Binding-site contacts:
Ligand atom N3 contacts residue TYR130 of chain 1.A at 2.8 Å (h-bond).
Ligand atom F19 contacts residue LEU109 of chain 1.A at 3.7 Å.
Ligand atom C23 contacts residue MET89 of chain 1.A at 3.6 Å (hydrophobic).
Ligand atom C28 contacts residue SER93 of chain 1.A at 3.5 Å.
Ligand atom C8 contacts residue ILE34 of chain 1.A at 3.6 Å (hydrophobic).
Ligand atom C9 contacts residue SER93 of chain 1.A at 3.5 Å.
Ligand atom C13 contacts residue SER93 of chain 1.A at 3.8 Å.
Ligand atom C34 contacts residue HIS55 of chain 1.A at 3.7 Å.
Ligand atom C31 contacts residue MET51 of chain 1.A at 3.7 Å (hydrophobic).
Ligand atom F18 contacts residue ILE96 of chain 1.A at 3.3 Å.
Ligand atom C32 contacts residue MET51 of chain 1.A at 3.6 Å (hydrophobic).
Ligand atom C17 contacts residue MET126 of chain 1.A at 3.5 Å (hydrophobic).
Ligand atom CL24 contacts residue MET211 of chain 1.A at 3.7 Å.
Ligand atom C31 contacts residue MET89 of chain 1.A at 3.6 Å (hydrophobic).
Ligand atom C29 contacts residue ASN44 of chain 1.A at 3.7 Å.
Ligand atom N10 contacts residue SER93 of chain 1.A at 3.3 Å (h-bond).
Ligand atom N3 contacts residue SER93 of chain 1.A at 3.6 Å.
Ligand atom C9 contacts residue ILE113 of chain 1.A at 3.6 Å (hydrophobic).
Ligand atom F18 contacts residue THR31 of chain 1.A at 3.7 Å.
Ligand atom O14 contacts residue MET51 of chain 1.A at 3.5 Å.
Ligand atom F18 contacts residue ILE34 of chain 1.A at 3.4 Å.
Ligand atom F19 contacts residue ILE96 of chain 1.A at 3.7 Å.
Ligand atom C28 contacts residue MET51 of chain 1.A at 3.7 Å (hydrophobic).
Ligand atom F19 contacts residue SER93 of chain 1.A at 3.7 Å.
Ligand atom F19 contacts residue PHE97 of chain 1.A at 3.1 Å.
Ligand atom C2 contacts residue SER93 of chain 1.A at 3.7 Å.
Ligand atom C13 contacts residue ILE113 of chain 1.A at 3.6 Å (hydrophobic).
Ligand atom C32 contacts residue ILE96 of chain 1.A at 3.6 Å (hydrophobic).
Ligand atom C23 contacts residue LEU48 of chain 1.A at 3.6 Å (hydrophobic).
Ligand atom C2 contacts residue TYR130 of chain 1.A at 3.7 Å (hydrophobic).
Ligand atom C31 contacts residue HIS55 of chain 1.A at 3.7 Å.
Ligand atom C28 contacts residue ILE96 of chain 1.A at 3.7 Å (hydrophobic).
Ligand atom F18 contacts residue ILE30 of chain 1.A at 3.6 Å.
Ligand atom C27 contacts residue MET89 of chain 1.A at 3.5 Å (hydrophobic).
Ligand atom C20 contacts residue SER93 of chain 1.A at 3.3 Å.
Ligand atom C5 contacts residue SER93 of chain 1.A at 3.8 Å.
Ligand atom C23 contacts residue PHE90 of chain 1.A at 3.7 Å (hydrophobic).
Ligand atom C29 contacts residue ILE47 of chain 1.A at 3.8 Å (hydrophobic).
Ligand atom C21 contacts residue LEU48 of chain 1.A at 3.8 Å (hydrophobic).
Ligand atom C16 contacts residue SER93 of chain 1.A at 3.7 Å.

Sequence of chain 1.A:
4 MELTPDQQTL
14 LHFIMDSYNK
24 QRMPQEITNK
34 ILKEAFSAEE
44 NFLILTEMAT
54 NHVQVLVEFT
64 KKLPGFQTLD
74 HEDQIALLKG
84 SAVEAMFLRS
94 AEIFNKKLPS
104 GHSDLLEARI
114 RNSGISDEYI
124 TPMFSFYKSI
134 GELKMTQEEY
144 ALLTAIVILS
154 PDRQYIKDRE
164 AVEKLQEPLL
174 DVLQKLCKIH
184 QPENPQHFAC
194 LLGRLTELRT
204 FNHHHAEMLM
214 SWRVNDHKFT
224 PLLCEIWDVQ

A small-molecule ligand and the protein it binds are described below.
Small molecule (SMILES): O=C(Nc1ccccc1)[C@H](C1CCCCC1)n1c(-c2ccc(Cl)cc2)nc2cc(F)c(F)cc21